Sequence of chain 1.A:
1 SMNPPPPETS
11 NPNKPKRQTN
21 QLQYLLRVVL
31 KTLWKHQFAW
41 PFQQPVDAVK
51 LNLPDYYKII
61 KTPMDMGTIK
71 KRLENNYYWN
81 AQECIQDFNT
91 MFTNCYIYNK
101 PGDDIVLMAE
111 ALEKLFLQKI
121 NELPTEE

Binding-site contacts:
Ligand atom C5 contacts residue LEU51 of chain 1.A at 3.5 Å (hydrophobic).
Ligand atom C4 contacts residue LEU51 of chain 1.A at 3.8 Å (hydrophobic).
Ligand atom N1 contacts residue ILE105 of chain 1.A at 3.9 Å.
Ligand atom C7 contacts residue LEU51 of chain 1.A at 3.7 Å (hydrophobic).
Ligand atom C6 contacts residue TRP40 of chain 1.A at 3.9 Å (hydrophobic).
Ligand atom C7 contacts residue TRP40 of chain 1.A at 3.5 Å (hydrophobic).
Ligand atom N3 contacts residue ASN99 of chain 1.A at 2.9 Å (h-bond).
Ligand atom N2 contacts residue TYR98 of chain 1.A at 3.9 Å.
Ligand atom C2 contacts residue VAL46 of chain 1.A at 4.1 Å (hydrophobic).
Ligand atom C6 contacts residue LEU51 of chain 1.A at 3.6 Å (hydrophobic).
Ligand atom N contacts residue ILE105 of chain 1.A at 3.8 Å.
Ligand atom C8 contacts residue LEU51 of chain 1.A at 4.2 Å (hydrophobic).
Ligand atom C5 contacts residue PRO41 of chain 1.A at 3.6 Å (hydrophobic).
Ligand atom C9 contacts residue ILE105 of chain 1.A at 3.9 Å (hydrophobic).
Ligand atom C6 contacts residue PRO41 of chain 1.A at 4.0 Å (hydrophobic).
Ligand atom C3 contacts residue PRO41 of chain 1.A at 4.1 Å (hydrophobic).
Ligand atom C11 contacts residue TYR98 of chain 1.A at 4.3 Å (hydrophobic).
Ligand atom C1 contacts residue ILE105 of chain 1.A at 4.0 Å (hydrophobic).
Ligand atom N1 contacts residue ASN99 of chain 1.A at 4.2 Å.
Ligand atom C2 contacts residue PRO41 of chain 1.A at 3.5 Å (hydrophobic).
Ligand atom C contacts residue PHE42 of chain 1.A at 3.5 Å (hydrophobic).
Ligand atom C10 contacts residue ASN99 of chain 1.A at 3.9 Å.
Ligand atom C4 contacts residue ILE105 of chain 1.A at 4.0 Å (hydrophobic).
Ligand atom N3 contacts residue LEU53 of chain 1.A at 3.8 Å.
Ligand atom C4 contacts residue PRO41 of chain 1.A at 3.9 Å (hydrophobic).
Ligand atom N3 contacts residue TYR98 of chain 1.A at 3.6 Å.
Ligand atom C11 contacts residue ILE105 of chain 1.A at 4.2 Å (hydrophobic).
Ligand atom N2 contacts residue ASN99 of chain 1.A at 3.0 Å (h-bond).
Ligand atom C1 contacts residue VAL46 of chain 1.A at 3.6 Å (hydrophobic).
Ligand atom C1 contacts residue PRO41 of chain 1.A at 4.2 Å (hydrophobic).
Ligand atom C contacts residue VAL46 of chain 1.A at 3.7 Å (hydrophobic).
Ligand atom C11 contacts residue ASN99 of chain 1.A at 3.5 Å.
Ligand atom N4 contacts residue LEU53 of chain 1.A at 3.9 Å.
Ligand atom C10 contacts residue ILE105 of chain 1.A at 3.8 Å (hydrophobic).
Ligand atom C3 contacts residue ILE105 of chain 1.A at 3.6 Å (hydrophobic).
Ligand atom C contacts residue PRO41 of chain 1.A at 3.8 Å (hydrophobic).
Ligand atom N1 contacts residue VAL46 of chain 1.A at 3.9 Å.
Ligand atom C11 contacts residue LEU53 of chain 1.A at 3.8 Å (hydrophobic).
Ligand atom C2 contacts residue ILE105 of chain 1.A at 3.6 Å (hydrophobic).
Ligand atom N2 contacts residue ILE105 of chain 1.A at 4.2 Å.

A protein and the small-molecule ligand that binds it are described below.
Small molecule (SMILES): Cc1cc(-c2ccccc2)n2nc(N)nc2n1